Sequence of chain 1.G:
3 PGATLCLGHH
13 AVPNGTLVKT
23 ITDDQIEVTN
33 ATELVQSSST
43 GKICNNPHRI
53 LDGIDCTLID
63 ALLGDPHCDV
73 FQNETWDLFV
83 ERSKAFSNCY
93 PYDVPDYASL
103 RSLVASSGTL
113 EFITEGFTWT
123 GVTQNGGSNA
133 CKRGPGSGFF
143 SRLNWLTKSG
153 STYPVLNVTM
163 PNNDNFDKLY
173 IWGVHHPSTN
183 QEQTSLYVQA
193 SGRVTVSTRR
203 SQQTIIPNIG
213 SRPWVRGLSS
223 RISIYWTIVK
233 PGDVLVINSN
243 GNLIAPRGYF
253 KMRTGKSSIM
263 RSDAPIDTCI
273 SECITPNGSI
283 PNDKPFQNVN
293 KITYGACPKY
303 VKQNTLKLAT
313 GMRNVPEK

Sequence of chain 1.K:
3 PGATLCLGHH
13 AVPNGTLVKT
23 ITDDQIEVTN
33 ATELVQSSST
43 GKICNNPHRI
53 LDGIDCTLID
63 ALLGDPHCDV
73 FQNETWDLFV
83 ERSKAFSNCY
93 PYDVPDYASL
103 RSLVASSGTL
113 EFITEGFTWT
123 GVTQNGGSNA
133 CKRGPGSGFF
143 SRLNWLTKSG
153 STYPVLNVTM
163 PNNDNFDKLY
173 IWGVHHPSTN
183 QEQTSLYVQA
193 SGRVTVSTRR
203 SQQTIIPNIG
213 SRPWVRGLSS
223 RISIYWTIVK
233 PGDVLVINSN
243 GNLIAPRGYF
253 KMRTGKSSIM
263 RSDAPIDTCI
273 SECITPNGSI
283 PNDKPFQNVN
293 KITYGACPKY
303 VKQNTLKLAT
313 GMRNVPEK

This small molecule binds to this protein.
Small molecule (SMILES): CC(=O)N[C@H]1[C@H](O[C@H]2[C@H](O)[C@@H](NC(C)=O)CO[C@@H]2CO)O[C@H](CO)[C@@H](O[C@@H]2O[C@H](CO[C@H]3O[C@H](CO)[C@@H](O)[C@H](O)[C@@H]3O)[C@@H](O)[C@H](O)[C@@H]2O)[C@@H]1O

Binding-site contacts:
Ligand atom C6 contacts residue TRP216 of chain 1.G at 4.5 Å (hydrophobic).
Ligand atom O6 contacts residue TRP216 of chain 1.G at 4.1 Å.
Ligand atom N2 contacts residue ASN159 of chain 1.K at 2.7 Å (h-bond).
Ligand atom C5 contacts residue ASN159 of chain 1.K at 3.6 Å.
Ligand atom C6 contacts residue THR161 of chain 1.K at 3.7 Å.
Ligand atom C8 contacts residue THR161 of chain 1.K at 3.8 Å.
Ligand atom C1 contacts residue ASN159 of chain 1.K at 1.4 Å.
Ligand atom C2 contacts residue ASN159 of chain 1.K at 2.3 Å.
Ligand atom C8 contacts residue SER213 of chain 1.G at 4.5 Å.
Ligand atom O7 contacts residue PRO215 of chain 1.G at 3.9 Å.
Ligand atom C7 contacts residue ASN159 of chain 1.K at 3.1 Å.
Ligand atom C8 contacts residue VAL236 of chain 1.K at 4.1 Å (hydrophobic).
Ligand atom O7 contacts residue ASN159 of chain 1.K at 3.3 Å (h-bond).
Ligand atom C3 contacts residue ASN159 of chain 1.K at 3.7 Å.
Ligand atom C2 contacts residue TRP216 of chain 1.G at 4.2 Å (hydrophobic).
Ligand atom O6 contacts residue THR161 of chain 1.K at 3.5 Å.
Ligand atom O5 contacts residue ASN159 of chain 1.K at 2.4 Å (h-bond).
Ligand atom C5 contacts residue TRP216 of chain 1.G at 4.5 Å (hydrophobic).
Ligand atom O7 contacts residue TRP216 of chain 1.G at 3.4 Å (h-bond).
Ligand atom N2 contacts residue SER213 of chain 1.G at 4.0 Å.
Ligand atom C8 contacts residue ASN159 of chain 1.K at 4.2 Å.
Ligand atom C4 contacts residue ASN159 of chain 1.K at 4.2 Å.